The protein below binds the small molecule below.
Small molecule (SMILES): COc1cc(CC(=O)c2ccc(C#N)cc2)c([N+](=O)[O-])cc1OC

Binding-site contacts:
Ligand atom C14 contacts residue TYR197 of chain 49.A at 3.7 Å (hydrophobic).
Ligand atom C10 contacts residue TYR197 of chain 49.A at 3.7 Å (hydrophobic).
Ligand atom N13 contacts residue TYR197 of chain 49.A at 3.4 Å.
Ligand atom O20 contacts residue PHE186 of chain 49.A at 3.8 Å.
Ligand atom C12 contacts residue TYR197 of chain 49.A at 3.5 Å (hydrophobic).
Ligand atom C14 contacts residue LEU106 of chain 49.A at 3.5 Å (hydrophobic).
Ligand atom O16 contacts residue VAL188 of chain 49.A at 3.8 Å.
Ligand atom C10 contacts residue MET221 of chain 49.A at 3.9 Å (hydrophobic).
Ligand atom O24 contacts residue VAL191 of chain 49.A at 3.1 Å.
Ligand atom C09 contacts residue MET221 of chain 49.A at 3.9 Å (hydrophobic).
Ligand atom O02 contacts residue MET224 of chain 49.A at 3.5 Å.
Ligand atom C01 contacts residue MET224 of chain 49.A at 3.7 Å (hydrophobic).
Ligand atom N22 contacts residue TYR152 of chain 49.A at 3.3 Å (h-bond).
Ligand atom O02 contacts residue TYR128 of chain 49.A at 3.8 Å.
Ligand atom C04 contacts residue TYR128 of chain 49.A at 3.4 Å (hydrophobic).
Ligand atom C03 contacts residue TYR128 of chain 49.A at 3.7 Å (hydrophobic).
Ligand atom C15 contacts residue SER126 of chain 49.A at 3.5 Å.
Ligand atom C01 contacts residue TYR128 of chain 49.A at 2.9 Å (hydrophobic).
Ligand atom C21 contacts residue TYR152 of chain 49.A at 3.6 Å (hydrophobic).
Ligand atom C18 contacts residue TYR152 of chain 49.A at 3.7 Å (hydrophobic).
Ligand atom C15 contacts residue TYR128 of chain 49.A at 3.1 Å (hydrophobic).
Ligand atom O23 contacts residue VAL191 of chain 49.A at 3.9 Å.
Ligand atom O16 contacts residue TYR128 of chain 49.A at 2.9 Å (h-bond).
Ligand atom C08 contacts residue TYR128 of chain 49.A at 3.3 Å (hydrophobic).
Ligand atom O24 contacts residue TYR152 of chain 49.A at 3.5 Å (h-bond).
Ligand atom C01 contacts residue PHE186 of chain 49.A at 2.8 Å (hydrophobic).
Ligand atom C15 contacts residue TYR197 of chain 49.A at 3.8 Å (hydrophobic).
Ligand atom C08 contacts residue TYR197 of chain 49.A at 3.9 Å (hydrophobic).
Ligand atom N22 contacts residue VAL191 of chain 49.A at 3.9 Å.
Ligand atom O23 contacts residue LEU221 of chain 50.C at 3.9 Å.
Ligand atom C06 contacts residue ILE104 of chain 49.A at 3.5 Å (hydrophobic).
Ligand atom N13 contacts residue GOL1 of chain 49.E at 3.7 Å.
Ligand atom C05 contacts residue TYR128 of chain 49.A at 3.8 Å (hydrophobic).
Ligand atom C06 contacts residue TYR128 of chain 49.A at 3.4 Å (hydrophobic).
Ligand atom O20 contacts residue TYR152 of chain 49.A at 3.7 Å.
Ligand atom C11 contacts residue TYR197 of chain 49.A at 3.5 Å (hydrophobic).
Ligand atom C19 contacts residue TYR152 of chain 49.A at 3.9 Å (hydrophobic).
Ligand atom C17 contacts residue TYR152 of chain 49.A at 3.8 Å (hydrophobic).
Ligand atom C07 contacts residue TYR128 of chain 49.A at 2.9 Å (hydrophobic).
Ligand atom O23 contacts residue TYR152 of chain 49.A at 3.0 Å (h-bond).

Sequence of chain 49.A:
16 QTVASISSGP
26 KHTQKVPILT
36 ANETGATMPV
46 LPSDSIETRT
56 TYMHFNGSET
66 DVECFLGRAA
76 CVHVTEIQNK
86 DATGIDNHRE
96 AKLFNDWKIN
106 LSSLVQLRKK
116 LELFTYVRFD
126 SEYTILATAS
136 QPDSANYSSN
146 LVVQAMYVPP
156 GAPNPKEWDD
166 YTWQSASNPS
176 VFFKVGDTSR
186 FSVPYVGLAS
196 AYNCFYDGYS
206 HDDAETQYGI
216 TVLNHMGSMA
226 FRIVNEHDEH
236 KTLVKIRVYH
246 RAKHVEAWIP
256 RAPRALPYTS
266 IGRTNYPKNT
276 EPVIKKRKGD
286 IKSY

Sequence of chain 50.C:
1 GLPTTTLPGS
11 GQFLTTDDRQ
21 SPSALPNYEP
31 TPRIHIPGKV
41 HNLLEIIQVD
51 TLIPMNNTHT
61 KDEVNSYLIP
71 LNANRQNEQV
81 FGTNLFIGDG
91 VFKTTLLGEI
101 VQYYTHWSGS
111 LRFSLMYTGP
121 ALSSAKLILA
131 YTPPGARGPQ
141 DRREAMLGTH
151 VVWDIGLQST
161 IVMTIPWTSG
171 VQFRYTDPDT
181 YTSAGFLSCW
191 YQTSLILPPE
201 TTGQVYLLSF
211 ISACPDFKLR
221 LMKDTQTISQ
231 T

Sequence of chain 49.C:
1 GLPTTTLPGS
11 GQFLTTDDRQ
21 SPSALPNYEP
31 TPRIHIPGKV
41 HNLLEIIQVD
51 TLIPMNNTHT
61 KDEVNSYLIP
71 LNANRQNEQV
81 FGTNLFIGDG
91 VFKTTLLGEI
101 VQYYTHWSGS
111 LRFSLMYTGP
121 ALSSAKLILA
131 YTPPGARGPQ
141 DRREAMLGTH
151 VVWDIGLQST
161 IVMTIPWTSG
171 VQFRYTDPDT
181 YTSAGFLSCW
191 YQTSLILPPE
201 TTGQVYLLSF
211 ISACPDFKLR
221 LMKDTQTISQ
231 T